Binding-site contacts:
Ligand atom C7 contacts residue ASN330 of chain 1.A at 4.1 Å.
Ligand atom O5 contacts residue ASN330 of chain 1.A at 4.5 Å.
Ligand atom O5 contacts residue ASN135 of chain 1.A at 2.5 Å (h-bond).
Ligand atom C8 contacts residue LEU132 of chain 1.A at 4.0 Å (hydrophobic).
Ligand atom C5 contacts residue ASN330 of chain 1.A at 3.5 Å.
Ligand atom C7 contacts residue ALA327 of chain 1.A at 4.3 Å (hydrophobic).
Ligand atom O7 contacts residue ASN135 of chain 1.A at 4.0 Å.
Ligand atom C3 contacts residue ASN330 of chain 1.A at 4.0 Å.
Ligand atom O5 contacts residue THR326 of chain 1.A at 4.1 Å.
Ligand atom C1 contacts residue ASN330 of chain 1.A at 4.5 Å.
Ligand atom O6 contacts residue GLU323 of chain 1.A at 4.2 Å.
Ligand atom N2 contacts residue ASN135 of chain 1.A at 2.9 Å (h-bond).
Ligand atom O4 contacts residue ASN330 of chain 1.A at 3.5 Å (h-bond).
Ligand atom C3 contacts residue ASN135 of chain 1.A at 3.9 Å.
Ligand atom C2 contacts residue ASN135 of chain 1.A at 2.5 Å.
Ligand atom C7 contacts residue GLY131 of chain 1.A at 4.3 Å.
Ligand atom C4 contacts residue ASN330 of chain 1.A at 3.8 Å.
Ligand atom C1 contacts residue ASN135 of chain 1.A at 1.5 Å.
Ligand atom O7 contacts residue ASN330 of chain 1.A at 3.4 Å (h-bond).
Ligand atom C4 contacts residue ASN135 of chain 1.A at 4.4 Å.
Ligand atom C8 contacts residue GLY131 of chain 1.A at 3.9 Å.
Ligand atom N2 contacts residue GLY131 of chain 1.A at 4.1 Å.
Ligand atom O6 contacts residue THR326 of chain 1.A at 3.8 Å.
Ligand atom C6 contacts residue ASN330 of chain 1.A at 4.1 Å.
Ligand atom N2 contacts residue ALA327 of chain 1.A at 4.4 Å.
Ligand atom O7 contacts residue LEU132 of chain 1.A at 4.1 Å.
Ligand atom C8 contacts residue ILE128 of chain 1.A at 4.4 Å (hydrophobic).
Ligand atom C7 contacts residue LEU132 of chain 1.A at 4.5 Å (hydrophobic).
Ligand atom C5 contacts residue ASN135 of chain 1.A at 3.8 Å.
Ligand atom C7 contacts residue ASN135 of chain 1.A at 3.9 Å.
Ligand atom C8 contacts residue ALA327 of chain 1.A at 3.8 Å (hydrophobic).

Sequence of chain 1.A:
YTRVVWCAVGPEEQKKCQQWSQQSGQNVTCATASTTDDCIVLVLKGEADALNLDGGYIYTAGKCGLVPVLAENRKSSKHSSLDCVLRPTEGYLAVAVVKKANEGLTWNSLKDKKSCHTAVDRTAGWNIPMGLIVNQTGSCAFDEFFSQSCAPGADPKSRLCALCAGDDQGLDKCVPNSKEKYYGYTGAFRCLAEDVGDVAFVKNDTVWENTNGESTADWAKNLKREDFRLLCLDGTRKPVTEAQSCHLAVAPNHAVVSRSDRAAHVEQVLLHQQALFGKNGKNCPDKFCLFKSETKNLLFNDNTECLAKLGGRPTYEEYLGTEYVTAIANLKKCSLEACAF

A protein and the small-molecule ligand that binds it are described below.
Small molecule (SMILES): CC(=O)N[C@H]1[C@H](O[C@H]2[C@H](O)[C@@H](NC(C)=O)CO[C@@H]2CO)O[C@H](CO)[C@@H](O[C@@H]2O[C@H](CO)[C@@H](O)[C@H](O)[C@@H]2O)[C@@H]1O